Sequence of chain 4.A:
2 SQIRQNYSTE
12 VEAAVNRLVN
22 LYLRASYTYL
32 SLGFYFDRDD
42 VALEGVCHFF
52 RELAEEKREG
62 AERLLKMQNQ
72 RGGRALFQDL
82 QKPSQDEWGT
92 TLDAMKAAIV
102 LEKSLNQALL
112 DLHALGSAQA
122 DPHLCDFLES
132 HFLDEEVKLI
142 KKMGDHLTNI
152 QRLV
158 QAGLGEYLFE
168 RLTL

The small molecule below binds the protein below.
Small molecule (SMILES): CCC[C@H](C)C1(CC)C(=O)NC(=O)NC1=O

Sequence of chain 21.A:
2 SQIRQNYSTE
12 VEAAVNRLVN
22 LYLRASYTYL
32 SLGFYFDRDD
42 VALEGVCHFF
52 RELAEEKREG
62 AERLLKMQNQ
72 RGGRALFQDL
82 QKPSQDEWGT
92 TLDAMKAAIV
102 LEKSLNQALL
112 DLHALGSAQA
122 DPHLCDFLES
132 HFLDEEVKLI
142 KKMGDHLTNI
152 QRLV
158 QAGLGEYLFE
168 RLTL

Binding-site contacts:
Ligand atom C4 contacts residue ARG59 of chain 21.A at 3.9 Å.
Ligand atom C4 contacts residue RAV1 of chain 4.J at 0.7 Å.
Ligand atom N5 contacts residue ARG59 of chain 4.A at 4.0 Å.
Ligand atom N5 contacts residue RAV1 of chain 4.J at 1.3 Å.
Ligand atom N5 contacts residue SER27 of chain 4.A at 2.7 Å (h-bond).
Ligand atom O7 contacts residue SER27 of chain 4.A at 3.8 Å.
Ligand atom C12 contacts residue LEU81 of chain 4.A at 3.9 Å (hydrophobic).
Ligand atom C13 contacts residue RAV1 of chain 4.J at 1.5 Å.
Ligand atom C14 contacts residue TYR28 of chain 21.A at 3.6 Å (hydrophobic).
Ligand atom N3 contacts residue RAV1 of chain 4.J at 0.8 Å.
Ligand atom C15 contacts residue ARG59 of chain 4.A at 3.5 Å.
Ligand atom C4 contacts residue SER27 of chain 4.A at 3.4 Å.
Ligand atom O8 contacts residue LEU24 of chain 21.A at 2.9 Å.
Ligand atom C6 contacts residue SER27 of chain 4.A at 3.7 Å.
Ligand atom C2 contacts residue RAV1 of chain 4.J at 1.3 Å.
Ligand atom C12 contacts residue RAV1 of chain 4.J at 0.3 Å.
Ligand atom C15 contacts residue RAV1 of chain 4.J at 0.7 Å.
Ligand atom C18 contacts residue LEU81 of chain 21.A at 3.9 Å (hydrophobic).
Ligand atom C14 contacts residue RAV1 of chain 4.J at 1.3 Å.
Ligand atom C12 contacts residue LEU81 of chain 21.A at 3.8 Å (hydrophobic).
Ligand atom C18 contacts residue RAV1 of chain 4.J at 1.3 Å.
Ligand atom N3 contacts residue ARG59 of chain 21.A at 3.6 Å.
Ligand atom O9 contacts residue SER27 of chain 4.A at 3.2 Å (h-bond).
Ligand atom C17 contacts residue RAV1 of chain 4.J at 0.9 Å.
Ligand atom O7 contacts residue LEU24 of chain 4.A at 3.2 Å.
Ligand atom C17 contacts residue SER27 of chain 21.A at 3.3 Å.
Ligand atom C18 contacts residue LEU81 of chain 4.A at 3.2 Å (hydrophobic).
Ligand atom O9 contacts residue RAV1 of chain 4.J at 0.7 Å.
Ligand atom C17 contacts residue ARG59 of chain 4.A at 3.9 Å.
Ligand atom C14 contacts residue SER27 of chain 21.A at 2.8 Å.
Ligand atom C6 contacts residue RAV1 of chain 4.J at 1.3 Å.
Ligand atom C1 contacts residue RAV1 of chain 4.J at 0.1 Å.
Ligand atom C16 contacts residue SER27 of chain 21.A at 3.7 Å.
Ligand atom C17 contacts residue ALA55 of chain 21.A at 3.9 Å (hydrophobic).
Ligand atom O8 contacts residue RAV1 of chain 4.J at 0.5 Å (h-bond).
Ligand atom O7 contacts residue RAV1 of chain 4.J at 0.5 Å (h-bond).
Ligand atom C16 contacts residue RAV1 of chain 4.J at 0.7 Å.
Ligand atom C2 contacts residue LEU24 of chain 21.A at 3.8 Å (hydrophobic).
Ligand atom O9 contacts residue ARG59 of chain 21.A at 4.0 Å.
Ligand atom C14 contacts residue LEU24 of chain 21.A at 3.8 Å (hydrophobic).